Binding-site contacts:
Ligand atom C3' contacts residue TYR326 of chain 2.A at 3.9 Å (hydrophobic).
Ligand atom C4 contacts residue ASP521 of chain 1.A at 3.6 Å.
Ligand atom C5' contacts residue VAL551 of chain 1.A at 3.9 Å (hydrophobic).
Ligand atom N1 contacts residue PHE383 of chain 2.A at 3.8 Å.
Ligand atom C2 contacts residue ASP523 of chain 1.A at 3.6 Å.
Ligand atom N3 contacts residue PHE383 of chain 2.A at 3.5 Å.
Ligand atom C5' contacts residue TYR326 of chain 2.A at 3.6 Å (hydrophobic).
Ligand atom O3' contacts residue LYS328 of chain 2.A at 3.2 Å.
Ligand atom O5' contacts residue THR552 of chain 1.A at 3.0 Å (h-bond).
Ligand atom O3' contacts residue TYR326 of chain 2.A at 3.4 Å.
Ligand atom C6 contacts residue TYR331 of chain 2.A at 4.0 Å (hydrophobic).
Ligand atom O2' contacts residue ASP523 of chain 1.A at 2.9 Å (salt-bridge).
Ligand atom N1 contacts residue ASP523 of chain 1.A at 3.8 Å.
Ligand atom O2 contacts residue ASP523 of chain 1.A at 3.5 Å.
Ligand atom O3' contacts residue GLY329 of chain 2.A at 2.8 Å (h-bond).
Ligand atom O2' contacts residue GLY329 of chain 2.A at 3.4 Å.
Ligand atom O4 contacts residue ARG407 of chain 2.A at 2.9 Å (salt-bridge).
Ligand atom C5 contacts residue TYR331 of chain 2.A at 3.8 Å (hydrophobic).
Ligand atom O4 contacts residue VAL498 of chain 1.A at 3.8 Å.
Ligand atom O5' contacts residue VAL551 of chain 1.A at 3.4 Å.
Ligand atom C5 contacts residue PHE383 of chain 2.A at 3.8 Å (hydrophobic).
Ligand atom C1' contacts residue VAL356 of chain 2.A at 4.0 Å (hydrophobic).
Ligand atom C2' contacts residue ASP523 of chain 1.A at 3.1 Å.
Ligand atom C4' contacts residue TYR326 of chain 2.A at 3.7 Å (hydrophobic).
Ligand atom O2 contacts residue PHE383 of chain 2.A at 3.5 Å.
Ligand atom C4 contacts residue PHE383 of chain 2.A at 3.6 Å (hydrophobic).
Ligand atom C5' contacts residue THR552 of chain 1.A at 4.0 Å.
Ligand atom O4 contacts residue ASP521 of chain 1.A at 3.5 Å (salt-bridge).
Ligand atom O3' contacts residue ILE327 of chain 2.A at 3.9 Å.
Ligand atom O4 contacts residue PHE383 of chain 2.A at 3.5 Å.
Ligand atom C4 contacts residue ARG407 of chain 2.A at 4.0 Å.
Ligand atom N3 contacts residue ASP521 of chain 1.A at 2.8 Å (salt-bridge).
Ligand atom O2 contacts residue THR552 of chain 1.A at 3.7 Å.
Ligand atom C2 contacts residue ASP521 of chain 1.A at 3.7 Å.
Ligand atom O4' contacts residue PHE383 of chain 2.A at 3.6 Å.
Ligand atom O4' contacts residue VAL356 of chain 2.A at 3.7 Å.
Ligand atom C6 contacts residue PHE383 of chain 2.A at 3.9 Å (hydrophobic).
Ligand atom C6 contacts residue VAL356 of chain 2.A at 3.7 Å (hydrophobic).
Ligand atom C2 contacts residue PHE383 of chain 2.A at 3.4 Å (hydrophobic).
Ligand atom O2 contacts residue ASP521 of chain 1.A at 3.7 Å.

The small molecule below binds the protein below.
Small molecule (SMILES): O=c1ccn([C@@H]2O[C@H](CO)[C@@H](O)[C@H]2O)c(=O)[nH]1

Sequence of chain 1.A:
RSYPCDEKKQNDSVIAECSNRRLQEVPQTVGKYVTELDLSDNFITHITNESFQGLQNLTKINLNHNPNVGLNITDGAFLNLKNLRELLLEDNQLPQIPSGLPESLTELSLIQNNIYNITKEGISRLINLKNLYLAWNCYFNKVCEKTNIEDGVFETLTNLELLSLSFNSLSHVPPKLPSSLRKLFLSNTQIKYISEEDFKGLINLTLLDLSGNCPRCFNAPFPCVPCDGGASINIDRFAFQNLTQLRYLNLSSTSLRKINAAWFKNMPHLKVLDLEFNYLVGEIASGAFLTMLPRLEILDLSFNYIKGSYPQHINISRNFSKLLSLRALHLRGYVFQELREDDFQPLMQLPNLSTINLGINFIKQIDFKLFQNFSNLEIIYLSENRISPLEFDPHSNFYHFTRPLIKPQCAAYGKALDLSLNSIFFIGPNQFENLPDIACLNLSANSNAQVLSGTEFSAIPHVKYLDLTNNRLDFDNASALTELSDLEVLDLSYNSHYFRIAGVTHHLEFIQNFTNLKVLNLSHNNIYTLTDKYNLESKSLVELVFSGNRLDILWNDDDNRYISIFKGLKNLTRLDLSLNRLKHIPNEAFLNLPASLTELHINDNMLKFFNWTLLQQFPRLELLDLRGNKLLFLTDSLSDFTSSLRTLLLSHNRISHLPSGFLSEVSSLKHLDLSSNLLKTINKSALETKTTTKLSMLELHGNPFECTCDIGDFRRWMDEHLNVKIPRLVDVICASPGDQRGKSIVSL

Sequence of chain 2.A:
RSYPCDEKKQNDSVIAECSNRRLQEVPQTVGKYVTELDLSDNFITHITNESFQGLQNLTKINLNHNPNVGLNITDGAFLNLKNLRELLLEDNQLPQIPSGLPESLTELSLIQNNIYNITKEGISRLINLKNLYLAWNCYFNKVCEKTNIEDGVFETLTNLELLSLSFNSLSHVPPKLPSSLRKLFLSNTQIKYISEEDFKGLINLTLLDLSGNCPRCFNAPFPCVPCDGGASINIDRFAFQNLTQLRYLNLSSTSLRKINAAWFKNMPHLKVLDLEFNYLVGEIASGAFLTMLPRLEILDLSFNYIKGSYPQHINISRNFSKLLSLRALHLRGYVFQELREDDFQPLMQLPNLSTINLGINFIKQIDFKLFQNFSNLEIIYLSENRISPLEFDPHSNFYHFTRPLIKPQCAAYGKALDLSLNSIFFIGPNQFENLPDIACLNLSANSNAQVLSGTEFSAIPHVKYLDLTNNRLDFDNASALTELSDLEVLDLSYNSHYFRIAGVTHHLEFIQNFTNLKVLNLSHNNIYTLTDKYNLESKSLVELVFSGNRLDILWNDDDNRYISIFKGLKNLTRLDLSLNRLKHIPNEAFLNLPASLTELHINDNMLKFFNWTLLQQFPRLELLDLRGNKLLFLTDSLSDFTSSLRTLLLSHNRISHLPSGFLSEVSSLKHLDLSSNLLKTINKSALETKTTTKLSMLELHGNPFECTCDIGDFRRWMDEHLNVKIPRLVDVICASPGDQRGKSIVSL